Binding-site contacts:
Ligand atom C36 contacts residue F5L1 of chain 1.D at 0.2 Å.
Ligand atom C08 contacts residue F5L1 of chain 1.D at 0.3 Å.
Ligand atom C05 contacts residue F5L1 of chain 1.D at 0.2 Å.
Ligand atom C19 contacts residue F5L1 of chain 1.D at 0.2 Å.
Ligand atom O18 contacts residue F5L1 of chain 1.D at 0.2 Å (h-bond).
Ligand atom C29 contacts residue F5L1 of chain 1.D at 0.2 Å.
Ligand atom C14 contacts residue F5L1 of chain 1.D at 0.2 Å.
Ligand atom C31 contacts residue F5L1 of chain 1.D at 0.2 Å.
Ligand atom C23 contacts residue F5L1 of chain 1.D at 0.1 Å.
Ligand atom C11 contacts residue F5L1 of chain 1.D at 0.1 Å.
Ligand atom N10 contacts residue F5L1 of chain 1.D at 0.2 Å (h-bond).
Ligand atom C32 contacts residue F5L1 of chain 1.D at 0.2 Å.
Ligand atom C02 contacts residue F5L1 of chain 1.D at 0.2 Å.
Ligand atom C26 contacts residue F5L1 of chain 1.D at 0.2 Å.
Ligand atom C12 contacts residue F5L1 of chain 1.D at 0.1 Å.
Ligand atom N28 contacts residue F5L1 of chain 1.D at 0.2 Å (h-bond).
Ligand atom N03 contacts residue F5L1 of chain 1.D at 0.2 Å (h-bond).
Ligand atom C30 contacts residue F5L1 of chain 1.D at 0.2 Å.
Ligand atom O20 contacts residue F5L1 of chain 1.D at 1.3 Å.
Ligand atom C04 contacts residue F5L1 of chain 1.D at 0.2 Å.
Ligand atom C09 contacts residue F5L1 of chain 1.D at 0.3 Å.
Ligand atom O20 contacts residue CYS149 of chain 1.A at 2.7 Å (h-bond).
Ligand atom C17 contacts residue F5L1 of chain 1.D at 0.1 Å.
Ligand atom C16 contacts residue F5L1 of chain 1.D at 0.3 Å.
Ligand atom C06 contacts residue F5L1 of chain 1.D at 0.2 Å.
Ligand atom O33 contacts residue F5L1 of chain 1.D at 0.3 Å (h-bond).
Ligand atom O01 contacts residue F5L1 of chain 1.D at 0.2 Å (h-bond).
Ligand atom C35 contacts residue F5L1 of chain 1.D at 0.2 Å.
Ligand atom C27 contacts residue F5L1 of chain 1.D at 0.2 Å.
Ligand atom N15 contacts residue F5L1 of chain 1.D at 0.3 Å (h-bond).
Ligand atom C07 contacts residue F5L1 of chain 1.D at 0.2 Å.
Ligand atom C13 contacts residue F5L1 of chain 1.D at 0.1 Å.
Ligand atom O18 contacts residue HIS167 of chain 1.A at 2.6 Å (h-bond).
Ligand atom C34 contacts residue F5L1 of chain 1.D at 0.2 Å.
Ligand atom C25 contacts residue F5L1 of chain 1.D at 0.2 Å.
Ligand atom N03 contacts residue GLN193 of chain 1.A at 2.7 Å (h-bond).
Ligand atom O22 contacts residue F5L1 of chain 1.D at 0.1 Å (h-bond).
Ligand atom O21 contacts residue F5L1 of chain 1.D at 0.8 Å (h-bond).
Ligand atom C19 contacts residue CYS149 of chain 1.A at 1.8 Å (hydrophobic).
Ligand atom C24 contacts residue F5L1 of chain 1.D at 0.1 Å.

A small-molecule ligand and the protein it binds are described below.
Small molecule (SMILES): CC(C)C[C@H](NC(=O)OC1CC2(CCN(C(=O)C(C)C)CC2)C1)C(=O)N[C@@H](C[C@@H]1CCNC1=O)[C@@H](O)S(=O)(=O)O

Sequence of chain 1.A:
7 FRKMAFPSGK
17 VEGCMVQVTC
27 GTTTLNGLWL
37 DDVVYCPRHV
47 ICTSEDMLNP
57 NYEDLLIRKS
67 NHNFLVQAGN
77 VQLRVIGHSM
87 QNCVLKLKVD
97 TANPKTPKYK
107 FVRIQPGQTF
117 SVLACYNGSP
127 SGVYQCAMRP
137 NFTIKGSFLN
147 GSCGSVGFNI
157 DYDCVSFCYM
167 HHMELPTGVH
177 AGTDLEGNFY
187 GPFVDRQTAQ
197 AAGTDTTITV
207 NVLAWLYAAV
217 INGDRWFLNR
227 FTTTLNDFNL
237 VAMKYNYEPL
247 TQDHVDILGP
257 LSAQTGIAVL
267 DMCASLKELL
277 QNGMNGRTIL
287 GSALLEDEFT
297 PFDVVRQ